Binding-site contacts:
Ligand atom N1 contacts residue LEU251 of chain 1.A at 4.1 Å.
Ligand atom N1 contacts residue PHE183 of chain 1.A at 4.4 Å.
Ligand atom C5 contacts residue PHE183 of chain 1.A at 4.1 Å (hydrophobic).
Ligand atom C7 contacts residue LEU251 of chain 1.A at 3.8 Å (hydrophobic).
Ligand atom C6 contacts residue LEU241 of chain 1.A at 3.9 Å (hydrophobic).
Ligand atom C3 contacts residue LEU245 of chain 1.A at 3.8 Å (hydrophobic).
Ligand atom C5 contacts residue PHE225 of chain 1.A at 4.1 Å (hydrophobic).
Ligand atom C2 contacts residue LEU241 of chain 1.A at 4.3 Å (hydrophobic).
Ligand atom N2 contacts residue TRP202 of chain 1.A at 3.4 Å.
Ligand atom C3 contacts residue LEU251 of chain 1.A at 3.9 Å (hydrophobic).
Ligand atom C1 contacts residue TRP202 of chain 1.A at 4.2 Å (hydrophobic).
Ligand atom C7 contacts residue PRO221 of chain 1.A at 4.1 Å (hydrophobic).
Ligand atom C7 contacts residue PHE225 of chain 1.A at 3.8 Å (hydrophobic).
Ligand atom C3 contacts residue LEU241 of chain 1.A at 4.2 Å (hydrophobic).
Ligand atom N2 contacts residue TRP269 of chain 1.A at 3.2 Å.
Ligand atom C4 contacts residue LEU251 of chain 1.A at 3.7 Å (hydrophobic).
Ligand atom C6 contacts residue MET228 of chain 1.A at 4.3 Å (hydrophobic).
Ligand atom C1 contacts residue TRP269 of chain 1.A at 4.0 Å (hydrophobic).
Ligand atom O1 contacts residue LEU245 of chain 1.A at 4.4 Å.
Ligand atom N1 contacts residue LEU245 of chain 1.A at 3.7 Å.
Ligand atom C2 contacts residue LEU245 of chain 1.A at 4.0 Å (hydrophobic).
Ligand atom C7 contacts residue LEU241 of chain 1.A at 3.8 Å (hydrophobic).
Ligand atom C4 contacts residue PHE183 of chain 1.A at 3.8 Å (hydrophobic).
Ligand atom C2 contacts residue LEU251 of chain 1.A at 3.7 Å (hydrophobic).
Ligand atom C1 contacts residue LEU251 of chain 1.A at 3.9 Å (hydrophobic).
Ligand atom C6 contacts residue LEU251 of chain 1.A at 4.1 Å (hydrophobic).
Ligand atom C5 contacts residue LEU241 of chain 1.A at 4.0 Å (hydrophobic).
Ligand atom O1 contacts residue TRP269 of chain 1.A at 3.8 Å.
Ligand atom O1 contacts residue LEU251 of chain 1.A at 2.9 Å (h-bond).
Ligand atom O1 contacts residue ARG250 of chain 1.A at 3.4 Å.
Ligand atom C5 contacts residue LEU251 of chain 1.A at 3.6 Å (hydrophobic).
Ligand atom C5 contacts residue PRO221 of chain 1.A at 3.6 Å (hydrophobic).
Ligand atom C4 contacts residue LEU241 of chain 1.A at 4.2 Å (hydrophobic).
Ligand atom C1 contacts residue LEU245 of chain 1.A at 4.1 Å (hydrophobic).
Ligand atom C1 contacts residue ARG250 of chain 1.A at 4.4 Å.
Ligand atom N2 contacts residue VAL206 of chain 1.A at 3.9 Å.
Ligand atom C3 contacts residue ARG250 of chain 1.A at 4.2 Å.
Ligand atom N1 contacts residue TRP202 of chain 1.A at 4.4 Å.

Sequence of chain 1.A:
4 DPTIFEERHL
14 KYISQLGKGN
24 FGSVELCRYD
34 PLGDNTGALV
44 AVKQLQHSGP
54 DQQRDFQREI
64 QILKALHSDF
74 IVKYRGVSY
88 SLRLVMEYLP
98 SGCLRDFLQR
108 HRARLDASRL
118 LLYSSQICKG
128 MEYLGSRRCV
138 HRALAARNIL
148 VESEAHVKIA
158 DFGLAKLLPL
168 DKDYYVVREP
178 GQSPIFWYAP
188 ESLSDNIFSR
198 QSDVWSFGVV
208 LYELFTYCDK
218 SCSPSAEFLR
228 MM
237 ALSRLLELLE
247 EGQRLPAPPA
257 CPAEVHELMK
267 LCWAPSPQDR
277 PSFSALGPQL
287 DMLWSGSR

This protein binds this small molecule.
Small molecule (SMILES): NC(=O)Nc1ccccc1